Sequence of chain 6.NA:
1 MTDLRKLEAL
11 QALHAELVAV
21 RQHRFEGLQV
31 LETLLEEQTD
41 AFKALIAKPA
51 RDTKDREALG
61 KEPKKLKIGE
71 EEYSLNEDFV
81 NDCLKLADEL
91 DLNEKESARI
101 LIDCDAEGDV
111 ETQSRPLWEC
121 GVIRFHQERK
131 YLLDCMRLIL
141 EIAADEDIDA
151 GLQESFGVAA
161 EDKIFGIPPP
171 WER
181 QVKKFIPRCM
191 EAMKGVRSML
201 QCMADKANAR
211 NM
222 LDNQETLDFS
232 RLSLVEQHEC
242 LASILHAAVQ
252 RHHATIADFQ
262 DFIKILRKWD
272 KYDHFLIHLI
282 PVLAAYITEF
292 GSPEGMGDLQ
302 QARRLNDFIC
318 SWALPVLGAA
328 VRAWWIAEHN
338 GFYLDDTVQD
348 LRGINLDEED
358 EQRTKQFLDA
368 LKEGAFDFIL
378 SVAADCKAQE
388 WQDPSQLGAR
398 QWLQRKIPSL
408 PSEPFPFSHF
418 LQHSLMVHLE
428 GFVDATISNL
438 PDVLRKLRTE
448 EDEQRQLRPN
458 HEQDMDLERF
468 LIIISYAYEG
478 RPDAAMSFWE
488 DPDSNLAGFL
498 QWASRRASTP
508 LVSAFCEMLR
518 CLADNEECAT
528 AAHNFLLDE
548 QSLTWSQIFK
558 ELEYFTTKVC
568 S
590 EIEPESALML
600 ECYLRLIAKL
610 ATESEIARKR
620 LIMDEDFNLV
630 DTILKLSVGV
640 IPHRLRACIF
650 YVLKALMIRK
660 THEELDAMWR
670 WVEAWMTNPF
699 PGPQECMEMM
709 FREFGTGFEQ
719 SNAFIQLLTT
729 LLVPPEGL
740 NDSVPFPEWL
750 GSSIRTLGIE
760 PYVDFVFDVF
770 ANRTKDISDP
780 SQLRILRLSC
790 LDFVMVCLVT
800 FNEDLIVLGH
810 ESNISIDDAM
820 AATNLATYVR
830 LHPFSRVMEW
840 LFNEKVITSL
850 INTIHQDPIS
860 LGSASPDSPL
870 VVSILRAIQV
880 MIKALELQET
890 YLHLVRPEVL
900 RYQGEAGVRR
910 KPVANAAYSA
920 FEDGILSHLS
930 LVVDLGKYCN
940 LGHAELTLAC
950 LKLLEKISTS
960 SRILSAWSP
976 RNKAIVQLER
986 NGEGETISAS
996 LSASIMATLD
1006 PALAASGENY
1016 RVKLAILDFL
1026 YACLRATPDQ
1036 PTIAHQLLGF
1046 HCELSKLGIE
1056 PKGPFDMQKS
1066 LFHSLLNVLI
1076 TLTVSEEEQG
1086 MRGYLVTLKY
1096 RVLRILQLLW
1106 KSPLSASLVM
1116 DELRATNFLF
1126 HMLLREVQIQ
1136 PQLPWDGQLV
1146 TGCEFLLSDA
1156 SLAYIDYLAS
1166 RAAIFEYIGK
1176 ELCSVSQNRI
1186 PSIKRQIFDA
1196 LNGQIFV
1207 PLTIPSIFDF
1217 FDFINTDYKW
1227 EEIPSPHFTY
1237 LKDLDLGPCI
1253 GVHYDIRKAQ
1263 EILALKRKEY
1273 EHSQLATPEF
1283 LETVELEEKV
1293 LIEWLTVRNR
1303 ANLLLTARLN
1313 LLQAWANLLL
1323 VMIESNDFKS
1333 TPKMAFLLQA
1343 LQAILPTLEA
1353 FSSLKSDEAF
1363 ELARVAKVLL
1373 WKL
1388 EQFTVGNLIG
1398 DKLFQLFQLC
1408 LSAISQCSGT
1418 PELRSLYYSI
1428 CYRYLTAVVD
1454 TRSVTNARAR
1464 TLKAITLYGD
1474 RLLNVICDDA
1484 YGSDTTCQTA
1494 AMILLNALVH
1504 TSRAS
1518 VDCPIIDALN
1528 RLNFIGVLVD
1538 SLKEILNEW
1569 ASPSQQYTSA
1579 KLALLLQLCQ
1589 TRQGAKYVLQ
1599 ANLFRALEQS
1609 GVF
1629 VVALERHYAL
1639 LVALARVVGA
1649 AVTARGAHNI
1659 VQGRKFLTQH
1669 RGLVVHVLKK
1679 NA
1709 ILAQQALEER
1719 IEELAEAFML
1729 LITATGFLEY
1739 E

This small molecule binds to this protein.
Small molecule (SMILES): N[C@@H](Cc1ccccc1)C(=O)NCC=O

Binding-site contacts:
Ligand atom CB contacts residue PHE496 of chain 6.NA at 3.9 Å (hydrophobic).
Ligand atom CD1 contacts residue ILE434 of chain 6.NA at 4.1 Å (hydrophobic).
Ligand atom CA contacts residue ARG442 of chain 6.NA at 3.6 Å.
Ligand atom C contacts residue ASN492 of chain 6.NA at 4.0 Å.
Ligand atom CZ contacts residue PHE496 of chain 6.NA at 3.9 Å (hydrophobic).
Ligand atom CE1 contacts residue PRO438 of chain 6.NA at 3.8 Å (hydrophobic).
Ligand atom CE2 contacts residue ARG442 of chain 6.NA at 3.6 Å.
Ligand atom CD2 contacts residue ARG442 of chain 6.NA at 3.5 Å.
Ligand atom CA contacts residue ASN492 of chain 6.NA at 3.3 Å.
Ligand atom C contacts residue ARG442 of chain 6.NA at 4.4 Å.
Ligand atom O contacts residue ASN492 of chain 6.NA at 4.2 Å.
Ligand atom O contacts residue PRO438 of chain 6.NA at 4.0 Å.
Ligand atom CZ contacts residue PRO438 of chain 6.NA at 3.4 Å (hydrophobic).
Ligand atom CD1 contacts residue ASN492 of chain 6.NA at 3.9 Å.
Ligand atom CG contacts residue PHE496 of chain 6.NA at 4.0 Å (hydrophobic).
Ligand atom CE1 contacts residue PHE496 of chain 6.NA at 3.6 Å (hydrophobic).
Ligand atom CD1 contacts residue PHE496 of chain 6.NA at 3.7 Å (hydrophobic).
Ligand atom N contacts residue ASN492 of chain 6.NA at 3.3 Å (h-bond).
Ligand atom CE2 contacts residue PRO438 of chain 6.NA at 3.7 Å (hydrophobic).
Ligand atom CB contacts residue ASN492 of chain 6.NA at 3.8 Å.
Ligand atom CE1 contacts residue ILE434 of chain 6.NA at 3.9 Å (hydrophobic).
Ligand atom CB contacts residue GLY495 of chain 6.NA at 3.9 Å.
Ligand atom O contacts residue ARG442 of chain 6.NA at 4.3 Å.
Ligand atom N contacts residue SER491 of chain 6.NA at 4.1 Å.
Ligand atom N contacts residue ARG442 of chain 6.NA at 4.2 Å.
Ligand atom CG contacts residue ASN492 of chain 6.NA at 4.3 Å.
Ligand atom CD1 contacts residue PRO438 of chain 6.NA at 4.4 Å (hydrophobic).
Ligand atom CD2 contacts residue PRO438 of chain 6.NA at 4.4 Å (hydrophobic).
Ligand atom CG contacts residue GLY495 of chain 6.NA at 4.4 Å.